Binding-site contacts:
Ligand atom O1A contacts residue ARG132 of chain 1.E at 4.0 Å.
Ligand atom O3 contacts residue ARG132 of chain 1.E at 3.1 Å (salt-bridge).
Ligand atom C9 contacts residue TRP148 of chain 1.E at 3.6 Å (hydrophobic).
Ligand atom C9 contacts residue HIS180 of chain 1.E at 4.0 Å.
Ligand atom C7 contacts residue TRP148 of chain 1.E at 3.5 Å (hydrophobic).
Ligand atom C3 contacts residue ARG132 of chain 1.E at 3.0 Å.
Ligand atom C10 contacts residue THR130 of chain 1.E at 3.8 Å.
Ligand atom C1 contacts residue THR131 of chain 1.E at 3.2 Å.
Ligand atom C11 contacts residue GLY129 of chain 1.E at 3.5 Å.
Ligand atom O8 contacts residue TRP148 of chain 1.E at 3.5 Å.
Ligand atom C11 contacts residue THR130 of chain 1.E at 3.9 Å.
Ligand atom O9 contacts residue SER225 of chain 1.E at 3.3 Å (h-bond).
Ligand atom O1A contacts residue TYR92 of chain 1.E at 4.3 Å.
Ligand atom C5 contacts residue THR130 of chain 1.E at 3.3 Å.
Ligand atom O1B contacts residue THR131 of chain 1.E at 3.1 Å.
Ligand atom C4 contacts residue ARG132 of chain 1.E at 3.4 Å.
Ligand atom O1B contacts residue ARG132 of chain 1.E at 2.6 Å (salt-bridge).
Ligand atom C4 contacts residue THR130 of chain 1.E at 3.0 Å.
Ligand atom O4 contacts residue THR130 of chain 1.E at 3.5 Å (h-bond).
Ligand atom C9 contacts residue GLU187 of chain 1.E at 3.5 Å.
Ligand atom O1A contacts residue THR131 of chain 1.E at 2.5 Å (h-bond).
Ligand atom O10 contacts residue LEU191 of chain 1.E at 3.5 Å.
Ligand atom C11 contacts residue TRP148 of chain 1.E at 3.4 Å (hydrophobic).
Ligand atom C1 contacts residue ARG132 of chain 1.E at 3.6 Å.
Ligand atom C9 contacts residue SER225 of chain 1.E at 3.7 Å.
Ligand atom C5 contacts residue ARG132 of chain 1.E at 4.3 Å.
Ligand atom C4 contacts residue THR131 of chain 1.E at 4.3 Å.
Ligand atom N5 contacts residue THR130 of chain 1.E at 2.7 Å (h-bond).
Ligand atom O9 contacts residue GLU187 of chain 1.E at 2.9 Å (salt-bridge).
Ligand atom C6 contacts residue THR130 of chain 1.E at 3.8 Å.
Ligand atom O8 contacts residue THR131 of chain 1.E at 4.2 Å.
Ligand atom C3 contacts residue THR130 of chain 1.E at 4.2 Å.
Ligand atom C8 contacts residue TYR92 of chain 1.E at 3.6 Å (hydrophobic).
Ligand atom C8 contacts residue ASP190 of chain 1.E at 3.3 Å.
Ligand atom O9 contacts residue TYR92 of chain 1.E at 3.1 Å (h-bond).
Ligand atom C9 contacts residue TYR92 of chain 1.E at 3.2 Å (hydrophobic).
Ligand atom C11 contacts residue VAL150 of chain 1.E at 3.9 Å (hydrophobic).
Ligand atom O8 contacts residue TYR92 of chain 1.E at 2.8 Å (h-bond).
Ligand atom O7 contacts residue LEU191 of chain 1.E at 3.9 Å.
Ligand atom C8 contacts residue TRP148 of chain 1.E at 3.7 Å (hydrophobic).

Sequence of chain 1.E:
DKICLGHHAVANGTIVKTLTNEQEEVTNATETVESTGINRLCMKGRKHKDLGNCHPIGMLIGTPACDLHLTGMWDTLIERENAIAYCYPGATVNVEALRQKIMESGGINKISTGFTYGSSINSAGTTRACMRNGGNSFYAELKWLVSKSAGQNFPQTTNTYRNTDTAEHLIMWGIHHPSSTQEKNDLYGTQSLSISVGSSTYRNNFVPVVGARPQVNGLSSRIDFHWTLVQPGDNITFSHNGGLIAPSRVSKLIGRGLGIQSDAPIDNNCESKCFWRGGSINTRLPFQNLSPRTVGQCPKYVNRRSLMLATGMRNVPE

A small-molecule ligand and the protein it binds are described below.
Small molecule (SMILES): CC(=O)N[C@@H]1[C@@H](O)[C@H](O[C@@H]2O[C@H](CO[C@]3(C(=O)O)C[C@H](O)[C@@H](NC(C)=O)[C@H]([C@H](O)[C@H](O)CO)O3)[C@H](O)[C@H](O)[C@H]2O)[C@@H](CO)O[C@H]1O